Binding-site contacts:
Ligand atom O1 contacts residue ALA166 of chain 2.A at 3.6 Å.
Ligand atom O6 contacts residue ASP6 of chain 2.A at 3.9 Å.
Ligand atom O1 contacts residue LYS86 of chain 2.A at 3.3 Å (salt-bridge).
Ligand atom O3 contacts residue ASN28 of chain 2.A at 3.5 Å (h-bond).
Ligand atom O5 contacts residue ALA166 of chain 2.A at 3.5 Å.
Ligand atom C4 contacts residue ASN28 of chain 2.A at 3.8 Å.
Ligand atom C4 contacts residue PHE132 of chain 2.A at 3.6 Å (hydrophobic).
Ligand atom O3 contacts residue LYS86 of chain 2.A at 2.7 Å (salt-bridge).
Ligand atom O4 contacts residue ASN28 of chain 2.A at 2.9 Å (h-bond).
Ligand atom P contacts residue ARG135 of chain 2.A at 3.7 Å.
Ligand atom O1P contacts residue ARG135 of chain 2.A at 2.8 Å (salt-bridge).
Ligand atom O3 contacts residue ASP6 of chain 2.A at 2.7 Å (salt-bridge).
Ligand atom C1 contacts residue LYS86 of chain 2.A at 2.4 Å.
Ligand atom C2 contacts residue THR26 of chain 2.A at 3.9 Å.
Ligand atom C1 contacts residue SER130 of chain 2.A at 3.4 Å.
Ligand atom O1P contacts residue SER167 of chain 2.A at 2.6 Å (h-bond).
Ligand atom C5 contacts residue ASP6 of chain 2.A at 3.2 Å.
Ligand atom O1 contacts residue SER130 of chain 2.A at 2.8 Å (h-bond).
Ligand atom C6 contacts residue SER167 of chain 2.A at 3.9 Å.
Ligand atom O1 contacts residue ASN108 of chain 2.A at 3.7 Å.
Ligand atom O6 contacts residue SER167 of chain 2.A at 3.4 Å.
Ligand atom O3 contacts residue THR27 of chain 2.A at 3.5 Å (h-bond).
Ligand atom C3 contacts residue ASP6 of chain 2.A at 3.4 Å.
Ligand atom P contacts residue SER167 of chain 2.A at 3.7 Å.
Ligand atom O4 contacts residue LYS86 of chain 2.A at 3.6 Å (salt-bridge).
Ligand atom C1 contacts residue THR110 of chain 2.A at 3.4 Å.
Ligand atom C3 contacts residue THR26 of chain 2.A at 3.7 Å.
Ligand atom O5 contacts residue SER167 of chain 2.A at 3.0 Å (h-bond).
Ligand atom C5 contacts residue ASN28 of chain 2.A at 3.8 Å.
Ligand atom O3P contacts residue ARG135 of chain 2.A at 2.7 Å (salt-bridge).
Ligand atom O3 contacts residue THR26 of chain 2.A at 3.5 Å (h-bond).
Ligand atom O4 contacts residue PHE132 of chain 2.A at 3.4 Å.
Ligand atom C4 contacts residue LYS86 of chain 2.A at 3.5 Å.
Ligand atom O5 contacts residue ASP6 of chain 2.A at 2.6 Å (salt-bridge).
Ligand atom C6 contacts residue PHE132 of chain 2.A at 3.5 Å (hydrophobic).
Ligand atom O1P contacts residue ARG169 of chain 2.A at 3.7 Å.
Ligand atom C2 contacts residue LYS86 of chain 2.A at 1.3 Å.
Ligand atom C3 contacts residue LYS86 of chain 2.A at 2.4 Å.
Ligand atom O1 contacts residue THR26 of chain 2.A at 3.8 Å.
Ligand atom O1 contacts residue LEU164 of chain 2.A at 3.9 Å.

A small-molecule ligand and the protein it binds are described below.
Small molecule (SMILES): O=C(CO)[C@@H](O)[C@H](O)[C@H](O)COP(=O)(O)O

Sequence of chain 2.A:
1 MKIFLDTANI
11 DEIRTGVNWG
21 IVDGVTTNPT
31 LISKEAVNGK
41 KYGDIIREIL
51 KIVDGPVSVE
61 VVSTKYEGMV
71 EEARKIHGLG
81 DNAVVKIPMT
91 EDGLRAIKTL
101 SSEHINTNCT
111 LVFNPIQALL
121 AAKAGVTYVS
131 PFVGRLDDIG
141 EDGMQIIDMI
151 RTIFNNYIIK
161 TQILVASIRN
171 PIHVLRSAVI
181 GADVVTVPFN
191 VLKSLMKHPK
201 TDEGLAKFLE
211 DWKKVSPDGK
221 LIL

Sequence of chain 2.B:
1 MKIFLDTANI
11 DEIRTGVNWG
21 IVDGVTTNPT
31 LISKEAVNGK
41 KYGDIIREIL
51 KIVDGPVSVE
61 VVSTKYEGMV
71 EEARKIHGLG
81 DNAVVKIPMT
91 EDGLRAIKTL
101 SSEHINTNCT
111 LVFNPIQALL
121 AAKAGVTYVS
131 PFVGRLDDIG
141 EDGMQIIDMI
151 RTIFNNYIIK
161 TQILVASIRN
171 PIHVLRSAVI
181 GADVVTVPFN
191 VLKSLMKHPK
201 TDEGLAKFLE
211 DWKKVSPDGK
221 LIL